Binding-site contacts:
Ligand atom O5 contacts residue GLU305 of chain 1.C at 3.7 Å.
Ligand atom O5 contacts residue TRP360 of chain 1.C at 3.0 Å (h-bond).
Ligand atom O5 contacts residue GLY306 of chain 1.C at 3.6 Å.
Ligand atom O4 contacts residue LYS311 of chain 1.C at 3.7 Å.
Ligand atom C7 contacts residue LYS311 of chain 1.C at 3.6 Å.
Ligand atom C6 contacts residue 98X1 of chain 1.FA at 3.6 Å.
Ligand atom O2 contacts residue LYS311 of chain 1.C at 3.7 Å.
Ligand atom O4 contacts residue 98X1 of chain 1.FA at 1.4 Å.
Ligand atom O2 contacts residue GLU334 of chain 1.C at 2.6 Å (salt-bridge).
Ligand atom C6 contacts residue GLU305 of chain 1.C at 3.8 Å.
Ligand atom O6 contacts residue TYR206 of chain 1.C at 3.1 Å (h-bond).
Ligand atom C4 contacts residue 98X1 of chain 1.FA at 2.5 Å.
Ligand atom O2 contacts residue TRP330 of chain 1.C at 3.0 Å (h-bond).
Ligand atom C2 contacts residue LYS311 of chain 1.C at 3.6 Å.
Ligand atom C4 contacts residue GLU305 of chain 1.C at 3.6 Å.
Ligand atom O1 contacts residue TRP360 of chain 1.C at 3.9 Å.
Ligand atom O4 contacts residue GLU305 of chain 1.C at 2.8 Å (salt-bridge).
Ligand atom C2 contacts residue ASN359 of chain 1.C at 3.6 Å.
Ligand atom C5 contacts residue TRP360 of chain 1.C at 3.9 Å (hydrophobic).
Ligand atom O2 contacts residue ASN359 of chain 1.C at 3.1 Å (h-bond).
Ligand atom O4 contacts residue GLY306 of chain 1.C at 3.8 Å.
Ligand atom C1 contacts residue TRP360 of chain 1.C at 3.9 Å (hydrophobic).
Ligand atom C6 contacts residue TRP360 of chain 1.C at 3.7 Å (hydrophobic).
Ligand atom C5 contacts residue 98X1 of chain 1.FA at 3.6 Å.
Ligand atom C3 contacts residue LYS311 of chain 1.C at 3.7 Å.
Ligand atom C6 contacts residue TYR206 of chain 1.C at 3.4 Å (hydrophobic).
Ligand atom O1 contacts residue HIS393 of chain 1.C at 2.9 Å (h-bond).
Ligand atom C2 contacts residue GLU334 of chain 1.C at 3.5 Å.
Ligand atom C5 contacts residue GLU305 of chain 1.C at 3.7 Å.
Ligand atom O3 contacts residue LYS311 of chain 1.C at 2.8 Å (salt-bridge).
Ligand atom C2 contacts residue TYR331 of chain 1.C at 3.8 Å (hydrophobic).
Ligand atom C8 contacts residue 98X1 of chain 1.FA at 3.5 Å.
Ligand atom C3 contacts residue 98X1 of chain 1.FA at 3.5 Å.
Ligand atom O1 contacts residue TYR331 of chain 1.C at 3.2 Å (h-bond).
Ligand atom O2 contacts residue ASN359 of chain 1.C at 3.1 Å (h-bond).
Ligand atom C3 contacts residue GLU305 of chain 1.C at 3.7 Å.
Ligand atom C8 contacts residue LYS311 of chain 1.C at 3.7 Å.
Ligand atom O3 contacts residue 98X1 of chain 1.FA at 3.1 Å (h-bond).
Ligand atom C7 contacts residue 98X1 of chain 1.FA at 3.5 Å.
Ligand atom O2 contacts residue TYR331 of chain 1.C at 2.8 Å (h-bond).

Sequence of chain 1.C:
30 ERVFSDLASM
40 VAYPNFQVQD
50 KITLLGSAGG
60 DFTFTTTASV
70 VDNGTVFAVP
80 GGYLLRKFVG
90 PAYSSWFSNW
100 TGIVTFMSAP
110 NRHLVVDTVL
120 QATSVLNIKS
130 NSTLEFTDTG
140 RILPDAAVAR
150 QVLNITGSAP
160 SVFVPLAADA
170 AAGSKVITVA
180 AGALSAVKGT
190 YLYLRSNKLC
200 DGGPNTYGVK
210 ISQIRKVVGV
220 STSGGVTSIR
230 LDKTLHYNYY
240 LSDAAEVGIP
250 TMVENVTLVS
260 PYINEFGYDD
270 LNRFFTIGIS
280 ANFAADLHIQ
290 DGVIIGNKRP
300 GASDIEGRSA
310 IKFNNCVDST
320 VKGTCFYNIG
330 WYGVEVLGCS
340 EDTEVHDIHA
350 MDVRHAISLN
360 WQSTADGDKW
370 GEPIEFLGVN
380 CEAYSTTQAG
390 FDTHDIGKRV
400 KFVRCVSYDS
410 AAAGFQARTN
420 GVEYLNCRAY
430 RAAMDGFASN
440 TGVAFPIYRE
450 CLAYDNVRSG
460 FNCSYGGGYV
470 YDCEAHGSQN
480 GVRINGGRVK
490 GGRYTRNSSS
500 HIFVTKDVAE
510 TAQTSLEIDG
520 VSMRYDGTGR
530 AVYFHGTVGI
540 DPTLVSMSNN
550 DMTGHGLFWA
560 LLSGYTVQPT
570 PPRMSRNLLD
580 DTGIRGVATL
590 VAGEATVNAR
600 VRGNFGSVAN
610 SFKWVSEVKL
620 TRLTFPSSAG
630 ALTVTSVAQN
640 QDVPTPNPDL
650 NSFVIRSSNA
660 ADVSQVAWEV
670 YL

The small molecule below binds the protein below.
Small molecule (SMILES): CC(=O)O[C@H]1[C@H](O)[C@H](O[C@@H]2[C@@H](O)[C@H](O)O[C@H](CO)[C@H]2O)O[C@@H](C)[C@H]1O